Binding-site contacts:
Ligand atom C7 contacts residue GLY339 of chain 1.A at 3.5 Å.
Ligand atom O7 contacts residue ASN115 of chain 1.E at 3.3 Å (h-bond).
Ligand atom C3 contacts residue TRP116 of chain 1.E at 3.7 Å (hydrophobic).
Ligand atom C7 contacts residue VAL367 of chain 1.A at 4.2 Å (hydrophobic).
Ligand atom N2 contacts residue ASN343 of chain 1.A at 3.0 Å (h-bond).
Ligand atom C2 contacts residue TRP116 of chain 1.E at 4.2 Å (hydrophobic).
Ligand atom O3 contacts residue VAL367 of chain 1.A at 3.3 Å.
Ligand atom C7 contacts residue PHE342 of chain 1.A at 4.5 Å (hydrophobic).
Ligand atom C5 contacts residue TRP116 of chain 1.E at 3.8 Å (hydrophobic).
Ligand atom C3 contacts residue TRP116 of chain 1.E at 3.9 Å (hydrophobic).
Ligand atom C7 contacts residue ASN343 of chain 1.A at 4.3 Å.
Ligand atom O5 contacts residue TRP116 of chain 1.E at 3.7 Å.
Ligand atom C8 contacts residue GLY339 of chain 1.A at 3.5 Å.
Ligand atom C3 contacts residue ASN343 of chain 1.A at 3.9 Å.
Ligand atom C2 contacts residue TRP116 of chain 1.E at 3.7 Å (hydrophobic).
Ligand atom C6 contacts residue TRP116 of chain 1.E at 4.3 Å (hydrophobic).
Ligand atom C1 contacts residue ASN343 of chain 1.A at 1.4 Å.
Ligand atom C3 contacts residue VAL367 of chain 1.A at 4.4 Å (hydrophobic).
Ligand atom O4 contacts residue TRP116 of chain 1.E at 3.9 Å.
Ligand atom C2 contacts residue GLY339 of chain 1.A at 4.3 Å.
Ligand atom C2 contacts residue ASN343 of chain 1.A at 2.6 Å.
Ligand atom O3 contacts residue ASN115 of chain 1.E at 4.4 Å.
Ligand atom C1 contacts residue TRP116 of chain 1.E at 3.2 Å (hydrophobic).
Ligand atom N2 contacts residue PHE338 of chain 1.A at 4.5 Å.
Ligand atom O3 contacts residue TRP116 of chain 1.E at 3.0 Å (h-bond).
Ligand atom C8 contacts residue PHE338 of chain 1.A at 3.3 Å (hydrophobic).
Ligand atom N2 contacts residue GLY339 of chain 1.A at 3.6 Å.
Ligand atom C8 contacts residue PHE342 of chain 1.A at 3.3 Å (hydrophobic).
Ligand atom C7 contacts residue PHE338 of chain 1.A at 4.2 Å (hydrophobic).
Ligand atom C7 contacts residue ASN115 of chain 1.E at 4.3 Å.
Ligand atom O5 contacts residue ASN343 of chain 1.A at 2.3 Å (h-bond).
Ligand atom C4 contacts residue TRP116 of chain 1.E at 3.5 Å (hydrophobic).
Ligand atom N2 contacts residue PHE342 of chain 1.A at 4.5 Å.
Ligand atom C4 contacts residue ASN343 of chain 1.A at 4.2 Å.
Ligand atom O7 contacts residue GLY339 of chain 1.A at 4.1 Å.
Ligand atom C5 contacts residue ASN343 of chain 1.A at 3.6 Å.
Ligand atom O5 contacts residue VAL367 of chain 1.A at 4.4 Å.
Ligand atom O7 contacts residue VAL367 of chain 1.A at 3.4 Å.

This protein binds this small molecule.
Small molecule (SMILES): CC(=O)N[C@H]1[C@H](O[C@H]2[C@H](O)[C@@H](NC(C)=O)CO[C@@H]2CO)O[C@H](CO)[C@@H](O[C@@H]2O[C@H](CO)[C@@H](O)[C@H](O)[C@@H]2O)[C@@H]1O

Sequence of chain 1.A:
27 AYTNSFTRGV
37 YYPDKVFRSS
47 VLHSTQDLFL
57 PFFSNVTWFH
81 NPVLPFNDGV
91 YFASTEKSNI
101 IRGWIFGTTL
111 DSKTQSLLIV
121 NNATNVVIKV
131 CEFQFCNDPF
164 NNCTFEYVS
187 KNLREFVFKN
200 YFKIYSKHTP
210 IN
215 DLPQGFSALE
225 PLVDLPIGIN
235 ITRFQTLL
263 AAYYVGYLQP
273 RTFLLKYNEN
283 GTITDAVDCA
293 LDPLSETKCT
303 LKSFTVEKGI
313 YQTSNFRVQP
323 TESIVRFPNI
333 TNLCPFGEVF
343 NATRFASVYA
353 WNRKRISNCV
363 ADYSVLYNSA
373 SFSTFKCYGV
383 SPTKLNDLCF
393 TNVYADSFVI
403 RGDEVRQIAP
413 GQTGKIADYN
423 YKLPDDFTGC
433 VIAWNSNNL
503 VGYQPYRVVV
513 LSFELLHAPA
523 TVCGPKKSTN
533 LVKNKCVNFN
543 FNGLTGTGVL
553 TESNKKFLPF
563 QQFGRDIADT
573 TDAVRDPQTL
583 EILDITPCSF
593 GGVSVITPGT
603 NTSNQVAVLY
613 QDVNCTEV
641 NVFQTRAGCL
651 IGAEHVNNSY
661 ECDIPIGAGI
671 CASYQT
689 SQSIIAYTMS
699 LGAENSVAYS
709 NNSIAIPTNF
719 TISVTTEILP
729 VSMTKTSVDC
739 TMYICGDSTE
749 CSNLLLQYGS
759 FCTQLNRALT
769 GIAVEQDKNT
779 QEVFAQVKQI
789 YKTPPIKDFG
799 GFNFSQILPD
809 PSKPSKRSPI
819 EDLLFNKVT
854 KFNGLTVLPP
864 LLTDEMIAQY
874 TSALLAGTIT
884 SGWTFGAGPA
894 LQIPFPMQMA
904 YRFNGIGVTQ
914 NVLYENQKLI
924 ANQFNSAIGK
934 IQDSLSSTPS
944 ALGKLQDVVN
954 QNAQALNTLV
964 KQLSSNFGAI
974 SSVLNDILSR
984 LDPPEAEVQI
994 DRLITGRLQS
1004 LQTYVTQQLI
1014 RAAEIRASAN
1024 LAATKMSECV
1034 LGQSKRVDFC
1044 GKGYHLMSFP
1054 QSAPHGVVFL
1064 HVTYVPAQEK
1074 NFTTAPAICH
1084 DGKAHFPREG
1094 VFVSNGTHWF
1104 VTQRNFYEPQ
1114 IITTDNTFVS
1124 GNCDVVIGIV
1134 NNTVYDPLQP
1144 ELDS

Sequence of chain 1.E:
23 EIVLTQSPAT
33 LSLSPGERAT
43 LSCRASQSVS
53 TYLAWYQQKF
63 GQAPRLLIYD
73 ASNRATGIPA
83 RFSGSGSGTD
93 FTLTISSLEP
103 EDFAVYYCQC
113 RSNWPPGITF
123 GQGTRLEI